Sequence of chain 1.A:
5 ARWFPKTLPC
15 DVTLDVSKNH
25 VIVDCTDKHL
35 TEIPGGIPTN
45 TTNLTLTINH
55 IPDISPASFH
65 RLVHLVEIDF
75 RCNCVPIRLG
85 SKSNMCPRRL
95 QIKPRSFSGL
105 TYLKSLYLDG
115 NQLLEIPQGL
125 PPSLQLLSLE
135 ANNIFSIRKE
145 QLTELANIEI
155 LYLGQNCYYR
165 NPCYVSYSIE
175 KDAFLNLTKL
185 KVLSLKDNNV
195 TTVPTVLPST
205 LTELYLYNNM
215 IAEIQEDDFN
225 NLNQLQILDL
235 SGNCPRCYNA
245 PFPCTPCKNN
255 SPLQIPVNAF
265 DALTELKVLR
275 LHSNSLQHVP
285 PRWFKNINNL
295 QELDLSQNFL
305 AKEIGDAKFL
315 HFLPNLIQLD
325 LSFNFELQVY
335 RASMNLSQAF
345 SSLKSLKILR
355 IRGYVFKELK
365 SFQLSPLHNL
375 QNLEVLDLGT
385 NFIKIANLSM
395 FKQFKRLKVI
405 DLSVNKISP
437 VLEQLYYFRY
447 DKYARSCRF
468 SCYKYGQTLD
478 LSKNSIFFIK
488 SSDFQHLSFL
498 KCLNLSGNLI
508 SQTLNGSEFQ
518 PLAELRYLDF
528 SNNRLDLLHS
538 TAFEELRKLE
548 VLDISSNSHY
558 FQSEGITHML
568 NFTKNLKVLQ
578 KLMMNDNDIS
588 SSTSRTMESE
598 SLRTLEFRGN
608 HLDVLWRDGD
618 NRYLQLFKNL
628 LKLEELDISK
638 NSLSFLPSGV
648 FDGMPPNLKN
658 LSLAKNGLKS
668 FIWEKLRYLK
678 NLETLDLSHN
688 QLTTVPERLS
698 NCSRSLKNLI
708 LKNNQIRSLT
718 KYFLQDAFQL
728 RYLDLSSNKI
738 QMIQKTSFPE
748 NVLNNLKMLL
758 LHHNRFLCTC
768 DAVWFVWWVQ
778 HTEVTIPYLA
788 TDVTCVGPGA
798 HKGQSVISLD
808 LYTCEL

Binding-site contacts:
Ligand atom C5 contacts residue GLU71 of chain 1.A at 4.0 Å.
Ligand atom C6 contacts residue SER109 of chain 1.A at 4.0 Å.
Ligand atom C3 contacts residue HIS24 of chain 1.A at 4.4 Å.
Ligand atom C7 contacts residue ILE26 of chain 1.A at 4.2 Å (hydrophobic).
Ligand atom C1 contacts residue HIS24 of chain 1.A at 4.3 Å.
Ligand atom O7 contacts residue GLU71 of chain 1.A at 3.9 Å.
Ligand atom C8 contacts residue ASN47 of chain 1.A at 4.4 Å.
Ligand atom N2 contacts residue HIS24 of chain 1.A at 4.3 Å.
Ligand atom O5 contacts residue ASN47 of chain 1.A at 2.3 Å (h-bond).
Ligand atom O7 contacts residue ASN47 of chain 1.A at 2.8 Å (h-bond).
Ligand atom C1 contacts residue ASN47 of chain 1.A at 1.4 Å.
Ligand atom O7 contacts residue ILE26 of chain 1.A at 4.4 Å.
Ligand atom C4 contacts residue ASN47 of chain 1.A at 4.2 Å.
Ligand atom C7 contacts residue ASN47 of chain 1.A at 3.1 Å.
Ligand atom C2 contacts residue ASN47 of chain 1.A at 2.5 Å.
Ligand atom O6 contacts residue VAL70 of chain 1.A at 4.5 Å.
Ligand atom C2 contacts residue GLU71 of chain 1.A at 4.2 Å.
Ligand atom C6 contacts residue GLU71 of chain 1.A at 3.9 Å.
Ligand atom C6 contacts residue VAL70 of chain 1.A at 4.2 Å (hydrophobic).
Ligand atom O5 contacts residue GLU71 of chain 1.A at 3.4 Å.
Ligand atom C3 contacts residue ASN47 of chain 1.A at 3.8 Å.
Ligand atom C5 contacts residue VAL70 of chain 1.A at 4.3 Å (hydrophobic).
Ligand atom C1 contacts residue GLU71 of chain 1.A at 4.1 Å.
Ligand atom O6 contacts residue SER109 of chain 1.A at 2.8 Å (h-bond).
Ligand atom C4 contacts residue GLU71 of chain 1.A at 4.0 Å.
Ligand atom C8 contacts residue ILE26 of chain 1.A at 3.8 Å (hydrophobic).
Ligand atom C5 contacts residue ASN47 of chain 1.A at 3.6 Å.
Ligand atom O6 contacts residue GLU71 of chain 1.A at 2.9 Å (salt-bridge).
Ligand atom N2 contacts residue ASN47 of chain 1.A at 3.0 Å (h-bond).
Ligand atom O5 contacts residue VAL70 of chain 1.A at 4.0 Å.

The protein below binds the small molecule below.
Small molecule (SMILES): CC(=O)N[C@@H]1[C@@H](O)[C@H](O)[C@@H](CO)O[C@H]1O